A small-molecule ligand and the protein it binds are described below.
Small molecule (SMILES): CC(=O)N[C@H]1[C@H](O[C@H]2[C@H](O)[C@@H](NC(C)=O)CO[C@@H]2CO)O[C@H](CO)[C@@H](O)[C@@H]1O

Sequence of chain 5.A:
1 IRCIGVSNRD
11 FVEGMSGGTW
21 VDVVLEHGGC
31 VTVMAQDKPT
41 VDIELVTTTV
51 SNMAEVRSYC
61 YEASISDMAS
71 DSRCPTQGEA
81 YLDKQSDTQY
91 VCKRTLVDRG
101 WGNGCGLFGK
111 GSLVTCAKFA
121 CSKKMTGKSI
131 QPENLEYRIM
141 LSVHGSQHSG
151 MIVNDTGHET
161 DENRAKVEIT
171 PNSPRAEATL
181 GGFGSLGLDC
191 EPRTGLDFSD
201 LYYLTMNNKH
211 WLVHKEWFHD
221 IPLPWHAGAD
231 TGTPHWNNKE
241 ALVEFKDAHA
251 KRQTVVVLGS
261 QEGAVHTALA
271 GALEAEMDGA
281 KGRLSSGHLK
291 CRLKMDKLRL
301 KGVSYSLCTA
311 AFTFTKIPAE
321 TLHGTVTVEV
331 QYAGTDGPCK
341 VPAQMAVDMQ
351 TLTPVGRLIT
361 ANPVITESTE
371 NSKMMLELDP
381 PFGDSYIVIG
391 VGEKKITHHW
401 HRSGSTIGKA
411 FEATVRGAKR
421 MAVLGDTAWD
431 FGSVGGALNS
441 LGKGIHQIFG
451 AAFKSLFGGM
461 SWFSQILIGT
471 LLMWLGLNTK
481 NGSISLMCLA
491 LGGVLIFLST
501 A

Binding-site contacts:
Ligand atom C8 contacts residue GLY150 of chain 5.A at 4.3 Å.
Ligand atom C7 contacts residue VAL153 of chain 5.A at 4.0 Å (hydrophobic).
Ligand atom C1 contacts residue THR156 of chain 5.A at 4.1 Å.
Ligand atom O7 contacts residue GLY150 of chain 5.A at 4.2 Å.
Ligand atom C7 contacts residue GLY150 of chain 5.A at 4.5 Å.
Ligand atom O7 contacts residue THR156 of chain 5.A at 4.2 Å.
Ligand atom O7 contacts residue VAL153 of chain 5.A at 2.8 Å (h-bond).
Ligand atom N2 contacts residue ASN154 of chain 5.A at 2.2 Å (h-bond).
Ligand atom C3 contacts residue ASN154 of chain 5.A at 4.3 Å.
Ligand atom C6 contacts residue THR156 of chain 5.A at 4.2 Å.
Ligand atom C8 contacts residue ASN154 of chain 5.A at 3.4 Å.
Ligand atom C2 contacts residue ASN154 of chain 5.A at 2.9 Å.
Ligand atom O7 contacts residue ASN154 of chain 5.A at 1.3 Å (h-bond).
Ligand atom C7 contacts residue ASN154 of chain 5.A at 1.9 Å.
Ligand atom O5 contacts residue ASN154 of chain 5.A at 3.7 Å.
Ligand atom C1 contacts residue ASN154 of chain 5.A at 2.6 Å.
Ligand atom O5 contacts residue THR156 of chain 5.A at 3.9 Å.
Ligand atom C5 contacts residue THR156 of chain 5.A at 3.7 Å.